Sequence of chain 1.B:
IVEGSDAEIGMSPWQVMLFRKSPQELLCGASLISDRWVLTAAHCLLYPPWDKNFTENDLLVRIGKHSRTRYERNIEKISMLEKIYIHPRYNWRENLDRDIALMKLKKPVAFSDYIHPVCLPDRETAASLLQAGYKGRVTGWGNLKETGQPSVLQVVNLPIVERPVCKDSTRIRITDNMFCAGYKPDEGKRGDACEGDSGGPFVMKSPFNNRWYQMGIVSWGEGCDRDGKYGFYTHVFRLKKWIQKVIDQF

The small molecule below binds the protein below.
Small molecule (SMILES): CC(=O)N[C@@H]1[C@@H](O)[C@H](O)[C@@H](CO)O[C@H]1O

Binding-site contacts:
Ligand atom O5 contacts residue ASN53 of chain 1.B at 2.3 Å (h-bond).
Ligand atom O7 contacts residue ASN53 of chain 1.B at 4.2 Å.
Ligand atom O7 contacts residue LEU46 of chain 1.B at 4.4 Å.
Ligand atom C8 contacts residue ASN53 of chain 1.B at 3.0 Å.
Ligand atom C7 contacts residue ASN53 of chain 1.B at 3.2 Å.
Ligand atom C4 contacts residue ASN53 of chain 1.B at 4.2 Å.
Ligand atom C1 contacts residue LEU46 of chain 1.B at 4.4 Å (hydrophobic).
Ligand atom C1 contacts residue ASN53 of chain 1.B at 1.4 Å.
Ligand atom C5 contacts residue ASN53 of chain 1.B at 3.6 Å.
Ligand atom N2 contacts residue ASN53 of chain 1.B at 2.9 Å (h-bond).
Ligand atom C3 contacts residue ASN53 of chain 1.B at 3.8 Å.
Ligand atom C7 contacts residue LEU46 of chain 1.B at 4.4 Å (hydrophobic).
Ligand atom O7 contacts residue PRO48 of chain 1.B at 3.8 Å.
Ligand atom N2 contacts residue LEU46 of chain 1.B at 4.4 Å.
Ligand atom C2 contacts residue ASN53 of chain 1.B at 2.4 Å.